Sequence of chain 1.I:
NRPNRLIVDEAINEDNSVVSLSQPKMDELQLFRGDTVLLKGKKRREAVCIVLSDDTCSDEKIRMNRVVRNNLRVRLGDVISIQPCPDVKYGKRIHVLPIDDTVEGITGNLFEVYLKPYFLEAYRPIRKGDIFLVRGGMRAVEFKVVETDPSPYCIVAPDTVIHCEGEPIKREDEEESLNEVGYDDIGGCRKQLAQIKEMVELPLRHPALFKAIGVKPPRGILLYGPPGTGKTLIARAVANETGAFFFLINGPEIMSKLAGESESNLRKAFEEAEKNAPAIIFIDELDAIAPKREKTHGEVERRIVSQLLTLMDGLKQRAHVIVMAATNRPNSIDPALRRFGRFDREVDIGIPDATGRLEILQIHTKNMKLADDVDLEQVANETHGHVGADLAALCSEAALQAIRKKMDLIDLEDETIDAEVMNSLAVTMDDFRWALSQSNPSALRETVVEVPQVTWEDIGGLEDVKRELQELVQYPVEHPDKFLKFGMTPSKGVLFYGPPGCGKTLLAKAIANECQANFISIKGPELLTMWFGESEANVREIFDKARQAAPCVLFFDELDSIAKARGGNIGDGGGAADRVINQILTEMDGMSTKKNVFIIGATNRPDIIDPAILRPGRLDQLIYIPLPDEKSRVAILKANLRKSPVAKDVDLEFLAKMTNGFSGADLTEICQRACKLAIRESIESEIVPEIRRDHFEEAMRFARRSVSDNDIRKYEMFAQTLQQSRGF

Sequence of chain 1.H:
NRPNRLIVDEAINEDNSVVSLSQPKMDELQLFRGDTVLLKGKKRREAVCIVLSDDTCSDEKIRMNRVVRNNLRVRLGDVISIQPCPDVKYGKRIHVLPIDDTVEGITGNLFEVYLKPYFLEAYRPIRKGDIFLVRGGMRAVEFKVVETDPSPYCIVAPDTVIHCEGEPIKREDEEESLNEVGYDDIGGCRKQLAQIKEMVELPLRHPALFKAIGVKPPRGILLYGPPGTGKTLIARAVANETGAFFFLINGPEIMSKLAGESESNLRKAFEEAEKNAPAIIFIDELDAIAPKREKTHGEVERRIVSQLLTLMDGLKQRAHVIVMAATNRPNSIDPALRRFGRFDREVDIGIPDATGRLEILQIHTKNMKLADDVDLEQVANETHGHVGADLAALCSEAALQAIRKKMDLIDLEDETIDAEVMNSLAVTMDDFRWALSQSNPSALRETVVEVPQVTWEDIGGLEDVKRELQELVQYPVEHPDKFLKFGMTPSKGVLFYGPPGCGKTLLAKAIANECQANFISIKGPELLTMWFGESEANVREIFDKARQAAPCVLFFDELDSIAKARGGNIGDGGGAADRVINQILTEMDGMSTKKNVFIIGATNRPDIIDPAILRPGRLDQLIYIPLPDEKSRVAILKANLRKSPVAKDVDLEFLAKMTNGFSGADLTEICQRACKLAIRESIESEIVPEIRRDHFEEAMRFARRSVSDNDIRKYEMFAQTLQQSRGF

Binding-site contacts:
Ligand atom O3B contacts residue GLY228 of chain 1.I at 2.8 Å (h-bond).
Ligand atom N3 contacts residue HIS364 of chain 1.I at 3.0 Å (h-bond).
Ligand atom O1B contacts residue MG1 of chain 1.LA at 2.9 Å.
Ligand atom C5 contacts residue THR229 of chain 1.I at 3.7 Å.
Ligand atom C2' contacts residue LEU233 of chain 1.I at 3.8 Å (hydrophobic).
Ligand atom C2 contacts residue ILE363 of chain 1.I at 3.5 Å (hydrophobic).
Ligand atom O2B contacts residue THR229 of chain 1.I at 2.8 Å (h-bond).
Ligand atom N7 contacts residue THR229 of chain 1.I at 3.0 Å (h-bond).
Ligand atom C2 contacts residue HIS364 of chain 1.I at 3.7 Å.
Ligand atom PB contacts residue GLY228 of chain 1.I at 3.5 Å.
Ligand atom C8 contacts residue GLY228 of chain 1.I at 3.5 Å.
Ligand atom C8 contacts residue ALA389 of chain 1.I at 3.7 Å (hydrophobic).
Ligand atom O2' contacts residue HIS364 of chain 1.I at 3.1 Å.
Ligand atom PG contacts residue MG1 of chain 1.LA at 3.5 Å.
Ligand atom O3G contacts residue THR232 of chain 1.I at 3.6 Å (h-bond).
Ligand atom O3A contacts residue GLY228 of chain 1.I at 3.3 Å.
Ligand atom PB contacts residue GLY230 of chain 1.I at 3.5 Å.
Ligand atom O1B contacts residue LYS231 of chain 1.I at 3.2 Å (salt-bridge).
Ligand atom C2 contacts residue LEU233 of chain 1.I at 3.7 Å (hydrophobic).
Ligand atom O2B contacts residue GLY230 of chain 1.I at 2.4 Å (h-bond).
Ligand atom S1G contacts residue GLU285 of chain 1.I at 3.5 Å (salt-bridge).
Ligand atom N3 contacts residue LEU233 of chain 1.I at 3.5 Å.
Ligand atom O2B contacts residue GLY228 of chain 1.I at 3.2 Å.
Ligand atom N7 contacts residue GLY228 of chain 1.I at 3.4 Å (h-bond).
Ligand atom PB contacts residue LYS231 of chain 1.I at 3.3 Å.
Ligand atom C5 contacts residue GLY388 of chain 1.I at 3.7 Å.
Ligand atom C4 contacts residue LEU233 of chain 1.I at 3.6 Å (hydrophobic).
Ligand atom PA contacts residue MG1 of chain 1.LA at 3.3 Å.
Ligand atom N1 contacts residue GLY187 of chain 1.I at 3.6 Å.
Ligand atom O2A contacts residue THR232 of chain 1.I at 3.3 Å.
Ligand atom N6 contacts residue GLY187 of chain 1.I at 3.6 Å (h-bond).
Ligand atom O3B contacts residue LYS231 of chain 1.I at 2.9 Å (salt-bridge).
Ligand atom O2A contacts residue MG1 of chain 1.LA at 2.2 Å.
Ligand atom O3G contacts residue MG1 of chain 1.LA at 2.1 Å.
Ligand atom O2B contacts residue LYS231 of chain 1.I at 2.6 Å (salt-bridge).
Ligand atom O3A contacts residue GLY230 of chain 1.I at 3.6 Å.
Ligand atom N7 contacts residue GLY230 of chain 1.I at 3.3 Å.
Ligand atom N6 contacts residue THR229 of chain 1.I at 3.0 Å (h-bond).
Ligand atom O1A contacts residue MG1 of chain 1.LA at 3.5 Å.
Ligand atom O1B contacts residue THR232 of chain 1.I at 3.1 Å (h-bond).

This small molecule binds to this protein.
Small molecule (SMILES): Nc1ncnc2c1ncn2[C@@H]1O[C@H](COP(=O)(O)OP(=O)(O)OP(O)(O)=S)[C@@H](O)[C@H]1O